The protein below binds the small molecule below.
Small molecule (SMILES): OCc1c(F)c(F)c(F)c(F)c1F

Binding-site contacts:
Ligand atom C3 contacts residue VAL294 of chain 1.A at 3.7 Å (hydrophobic).
Ligand atom C2 contacts residue VAL294 of chain 1.A at 3.8 Å (hydrophobic).
Ligand atom F3 contacts residue LEU116 of chain 1.A at 3.7 Å.
Ligand atom O1 contacts residue ZN1 of chain 1.C at 2.0 Å.
Ligand atom F4 contacts residue LEU116 of chain 1.A at 3.9 Å.
Ligand atom C7 contacts residue HIS67 of chain 1.A at 3.7 Å.
Ligand atom O1 contacts residue HIS67 of chain 1.A at 3.1 Å (h-bond).
Ligand atom F3 contacts residue LEU309 of chain 1.B at 3.8 Å.
Ligand atom F3 contacts residue ILE318 of chain 1.A at 3.5 Å.
Ligand atom C2 contacts residue SER48 of chain 1.A at 4.0 Å.
Ligand atom F5 contacts residue LEU141 of chain 1.A at 3.3 Å.
Ligand atom C5 contacts residue LEU57 of chain 1.A at 3.5 Å (hydrophobic).
Ligand atom O1 contacts residue CYS46 of chain 1.A at 3.4 Å (h-bond).
Ligand atom F2 contacts residue VAL294 of chain 1.A at 3.8 Å.
Ligand atom O1 contacts residue NAJ1 of chain 1.E at 3.0 Å.
Ligand atom C4 contacts residue LEU57 of chain 1.A at 3.8 Å (hydrophobic).
Ligand atom C7 contacts residue NAJ1 of chain 1.E at 3.3 Å.
Ligand atom O1 contacts residue CYS174 of chain 1.A at 3.4 Å (h-bond).
Ligand atom F2 contacts residue NAJ1 of chain 1.E at 2.8 Å.
Ligand atom C6 contacts residue LEU141 of chain 1.A at 3.7 Å (hydrophobic).
Ligand atom C7 contacts residue ZN1 of chain 1.C at 3.0 Å.
Ligand atom C3 contacts residue LEU116 of chain 1.A at 3.7 Å (hydrophobic).
Ligand atom F5 contacts residue LEU57 of chain 1.A at 3.1 Å.
Ligand atom C7 contacts residue PHE93 of chain 1.A at 3.6 Å (hydrophobic).
Ligand atom F6 contacts residue HIS67 of chain 1.A at 3.3 Å.
Ligand atom C7 contacts residue SER48 of chain 1.A at 3.4 Å.
Ligand atom F2 contacts residue ILE318 of chain 1.A at 3.8 Å.
Ligand atom C6 contacts residue SER48 of chain 1.A at 3.5 Å.
Ligand atom F6 contacts residue LEU141 of chain 1.A at 3.2 Å.
Ligand atom C2 contacts residue NAJ1 of chain 1.E at 4.0 Å.
Ligand atom F6 contacts residue SER48 of chain 1.A at 3.2 Å.
Ligand atom F5 contacts residue PHE140 of chain 1.A at 3.3 Å.
Ligand atom F4 contacts residue LEU57 of chain 1.A at 3.2 Å.
Ligand atom C1 contacts residue PHE93 of chain 1.A at 4.0 Å (hydrophobic).
Ligand atom C4 contacts residue LEU116 of chain 1.A at 3.7 Å (hydrophobic).
Ligand atom C7 contacts residue CYS174 of chain 1.A at 3.8 Å (hydrophobic).
Ligand atom C5 contacts residue LEU141 of chain 1.A at 3.8 Å (hydrophobic).
Ligand atom F3 contacts residue VAL294 of chain 1.A at 3.5 Å.
Ligand atom C1 contacts residue SER48 of chain 1.A at 3.4 Å.
Ligand atom O1 contacts residue SER48 of chain 1.A at 2.5 Å (h-bond).

Sequence of chain 1.B:
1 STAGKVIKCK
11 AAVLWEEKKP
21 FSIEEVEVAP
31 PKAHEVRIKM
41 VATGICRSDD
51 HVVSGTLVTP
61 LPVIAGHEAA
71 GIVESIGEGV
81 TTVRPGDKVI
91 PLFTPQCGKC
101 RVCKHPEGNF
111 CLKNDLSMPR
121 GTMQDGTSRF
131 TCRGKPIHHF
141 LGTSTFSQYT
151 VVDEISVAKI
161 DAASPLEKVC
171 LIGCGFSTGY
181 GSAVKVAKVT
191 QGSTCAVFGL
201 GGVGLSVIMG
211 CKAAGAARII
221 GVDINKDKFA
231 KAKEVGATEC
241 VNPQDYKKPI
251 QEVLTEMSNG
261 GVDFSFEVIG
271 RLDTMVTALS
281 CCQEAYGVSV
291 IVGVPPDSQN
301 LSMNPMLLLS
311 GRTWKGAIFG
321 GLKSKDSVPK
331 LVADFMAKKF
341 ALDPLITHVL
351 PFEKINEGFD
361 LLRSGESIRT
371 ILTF

Sequence of chain 1.A:
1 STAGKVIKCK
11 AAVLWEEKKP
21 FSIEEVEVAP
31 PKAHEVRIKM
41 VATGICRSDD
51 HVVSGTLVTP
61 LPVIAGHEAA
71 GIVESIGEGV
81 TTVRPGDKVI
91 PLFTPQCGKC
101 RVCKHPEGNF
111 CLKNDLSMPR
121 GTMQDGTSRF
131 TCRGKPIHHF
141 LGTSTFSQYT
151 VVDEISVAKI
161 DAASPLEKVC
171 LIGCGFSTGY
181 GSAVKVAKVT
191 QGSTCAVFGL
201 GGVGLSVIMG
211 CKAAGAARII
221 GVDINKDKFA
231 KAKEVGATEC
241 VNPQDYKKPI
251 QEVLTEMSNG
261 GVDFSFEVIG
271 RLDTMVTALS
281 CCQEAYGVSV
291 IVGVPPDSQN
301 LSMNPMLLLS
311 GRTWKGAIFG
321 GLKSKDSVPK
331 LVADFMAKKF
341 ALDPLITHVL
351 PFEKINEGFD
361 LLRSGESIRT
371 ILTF